This small molecule binds to this protein.
Small molecule (SMILES): C[C@H](CS)C(=O)N1CCC[C@H]1C(=O)O

Binding-site contacts:
Ligand atom C7 contacts residue TYR491 of chain 1.A at 3.8 Å (hydrophobic).
Ligand atom C9 contacts residue HIS484 of chain 1.A at 3.7 Å.
Ligand atom C1 contacts residue ZN1 of chain 1.C at 2.6 Å.
Ligand atom S contacts residue ZN1 of chain 1.C at 2.0 Å.
Ligand atom S contacts residue HIS358 of chain 1.A at 3.0 Å (h-bond).
Ligand atom C1 contacts residue HIS354 of chain 1.A at 3.9 Å.
Ligand atom O2 contacts residue HIS484 of chain 1.A at 3.3 Å.
Ligand atom C1 contacts residue TYR494 of chain 1.A at 3.2 Å (hydrophobic).
Ligand atom O1 contacts residue HIS484 of chain 1.A at 2.8 Å (h-bond).
Ligand atom O2 contacts residue TYR491 of chain 1.A at 2.9 Å (h-bond).
Ligand atom S contacts residue HIS354 of chain 1.A at 3.6 Å (h-bond).
Ligand atom C9 contacts residue LYS482 of chain 1.A at 4.0 Å.
Ligand atom O1 contacts residue TYR494 of chain 1.A at 3.3 Å (h-bond).
Ligand atom C2 contacts residue GLU355 of chain 1.A at 4.0 Å.
Ligand atom O2 contacts residue LYS482 of chain 1.A at 2.8 Å (salt-bridge).
Ligand atom C4 contacts residue TYR494 of chain 1.A at 3.6 Å (hydrophobic).
Ligand atom O2 contacts residue GLN252 of chain 1.A at 3.0 Å (h-bond).
Ligand atom S contacts residue GLU382 of chain 1.A at 3.7 Å.
Ligand atom C8 contacts residue TYR494 of chain 1.A at 3.8 Å (hydrophobic).
Ligand atom C5 contacts residue TYR494 of chain 1.A at 4.0 Å (hydrophobic).
Ligand atom C3 contacts residue HIS324 of chain 1.A at 3.8 Å.
Ligand atom C3 contacts residue ALA325 of chain 1.A at 3.5 Å (hydrophobic).
Ligand atom C1 contacts residue GLU382 of chain 1.A at 3.6 Å.
Ligand atom C3 contacts residue GLU355 of chain 1.A at 3.4 Å.
Ligand atom C4 contacts residue HIS484 of chain 1.A at 3.9 Å.
Ligand atom O1 contacts residue HIS324 of chain 1.A at 2.9 Å (h-bond).
Ligand atom C7 contacts residue PHE428 of chain 1.A at 3.9 Å (hydrophobic).
Ligand atom C9 contacts residue GLN252 of chain 1.A at 3.4 Å.
Ligand atom S contacts residue GLU355 of chain 1.A at 3.2 Å (salt-bridge).
Ligand atom O3 contacts residue HIS324 of chain 1.A at 3.2 Å.
Ligand atom O3 contacts residue GLN252 of chain 1.A at 3.9 Å.
Ligand atom C7 contacts residue GLN252 of chain 1.A at 3.7 Å.
Ligand atom N contacts residue TYR494 of chain 1.A at 3.5 Å.
Ligand atom C2 contacts residue ZN1 of chain 1.C at 3.5 Å.
Ligand atom C9 contacts residue TYR491 of chain 1.A at 3.8 Å (hydrophobic).
Ligand atom C4 contacts residue HIS324 of chain 1.A at 3.7 Å.
Ligand atom C2 contacts residue HIS354 of chain 1.A at 3.9 Å.
Ligand atom C8 contacts residue TYR491 of chain 1.A at 3.6 Å (hydrophobic).
Ligand atom O3 contacts residue HIS484 of chain 1.A at 4.1 Å.
Ligand atom C9 contacts residue HIS324 of chain 1.A at 4.0 Å.

Sequence of chain 1.A:
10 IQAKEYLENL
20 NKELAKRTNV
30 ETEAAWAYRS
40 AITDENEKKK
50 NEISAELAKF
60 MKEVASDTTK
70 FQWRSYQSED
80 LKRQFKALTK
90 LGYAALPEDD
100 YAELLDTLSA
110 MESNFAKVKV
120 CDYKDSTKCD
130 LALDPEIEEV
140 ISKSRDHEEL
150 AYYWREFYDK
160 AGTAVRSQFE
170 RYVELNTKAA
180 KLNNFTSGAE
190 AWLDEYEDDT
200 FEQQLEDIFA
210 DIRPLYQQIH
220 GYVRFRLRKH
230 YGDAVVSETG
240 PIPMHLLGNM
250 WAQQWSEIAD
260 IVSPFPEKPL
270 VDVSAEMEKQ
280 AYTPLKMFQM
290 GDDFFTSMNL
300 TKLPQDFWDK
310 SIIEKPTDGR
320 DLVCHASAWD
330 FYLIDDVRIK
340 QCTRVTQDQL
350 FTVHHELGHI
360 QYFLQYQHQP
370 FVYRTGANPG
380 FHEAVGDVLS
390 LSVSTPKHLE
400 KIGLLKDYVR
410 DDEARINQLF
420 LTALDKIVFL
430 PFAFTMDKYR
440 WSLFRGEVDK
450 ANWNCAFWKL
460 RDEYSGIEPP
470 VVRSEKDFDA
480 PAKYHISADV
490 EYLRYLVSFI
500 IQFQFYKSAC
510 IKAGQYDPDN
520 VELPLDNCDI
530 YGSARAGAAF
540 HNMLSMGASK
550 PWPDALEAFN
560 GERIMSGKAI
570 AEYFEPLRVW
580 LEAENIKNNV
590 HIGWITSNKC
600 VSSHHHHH